Sequence of chain 1.C:
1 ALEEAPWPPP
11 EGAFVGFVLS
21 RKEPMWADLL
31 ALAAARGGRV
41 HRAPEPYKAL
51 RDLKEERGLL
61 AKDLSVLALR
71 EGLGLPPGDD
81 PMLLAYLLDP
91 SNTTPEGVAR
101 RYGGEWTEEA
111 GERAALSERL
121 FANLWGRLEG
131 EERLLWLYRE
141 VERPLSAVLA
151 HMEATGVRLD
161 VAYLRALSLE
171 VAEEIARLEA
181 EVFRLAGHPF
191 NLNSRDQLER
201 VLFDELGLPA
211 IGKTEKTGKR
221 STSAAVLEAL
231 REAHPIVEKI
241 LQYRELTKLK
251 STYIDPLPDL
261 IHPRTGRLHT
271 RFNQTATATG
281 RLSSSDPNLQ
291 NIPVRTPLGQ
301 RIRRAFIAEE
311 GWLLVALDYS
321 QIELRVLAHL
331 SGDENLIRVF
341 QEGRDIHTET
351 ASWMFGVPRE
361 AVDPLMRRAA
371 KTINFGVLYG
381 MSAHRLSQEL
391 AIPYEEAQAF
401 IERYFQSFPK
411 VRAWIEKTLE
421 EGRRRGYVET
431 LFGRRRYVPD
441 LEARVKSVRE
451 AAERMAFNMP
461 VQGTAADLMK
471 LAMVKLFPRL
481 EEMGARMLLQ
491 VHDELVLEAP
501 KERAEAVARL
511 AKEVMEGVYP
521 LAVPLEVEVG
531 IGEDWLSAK

The protein below binds the small molecule below.
Small molecule (SMILES): Nc1ncnc2c1ncn2[C@H]1CC[C@@H](CO[P](=O)(O)O[P](=O)(O)OP(=O)(O)O)O1

Binding-site contacts:
Ligand atom O1B contacts residue GLN321 of chain 1.C at 3.5 Å.
Ligand atom O3B contacts residue GLN321 of chain 1.C at 3.3 Å (h-bond).
Ligand atom C8 contacts residue PHE375 of chain 1.C at 3.6 Å (hydrophobic).
Ligand atom O1B contacts residue HIS347 of chain 1.C at 3.1 Å (h-bond).
Ligand atom O2A contacts residue MG1 of chain 1.D at 2.4 Å.
Ligand atom O3A contacts residue MG1 of chain 1.D at 3.6 Å.
Ligand atom O2G contacts residue ARG367 of chain 1.C at 3.3 Å (salt-bridge).
Ligand atom O2B contacts residue ASP493 of chain 1.C at 2.9 Å (salt-bridge).
Ligand atom O3G contacts residue ARG367 of chain 1.C at 3.3 Å (salt-bridge).
Ligand atom O1B contacts residue PHE375 of chain 1.C at 3.0 Å.
Ligand atom O2B contacts residue ILE322 of chain 1.C at 2.8 Å.
Ligand atom C4' contacts residue ILE322 of chain 1.C at 3.4 Å (hydrophobic).
Ligand atom O3B contacts residue MG1 of chain 1.D at 3.1 Å.
Ligand atom O1G contacts residue ASP318 of chain 1.C at 2.9 Å (salt-bridge).
Ligand atom O3G contacts residue LYS371 of chain 1.C at 2.4 Å (salt-bridge).
Ligand atom O1A contacts residue LYS371 of chain 1.C at 2.9 Å (salt-bridge).
Ligand atom C4' contacts residue GLU323 of chain 1.C at 3.5 Å.
Ligand atom PB contacts residue MG1 of chain 1.D at 3.0 Å.
Ligand atom C4 contacts residue PHE375 of chain 1.C at 3.6 Å (hydrophobic).
Ligand atom O2B contacts residue TYR319 of chain 1.C at 3.2 Å (h-bond).
Ligand atom PA contacts residue MG1 of chain 1.E at 3.5 Å.
Ligand atom C2' contacts residue GLU323 of chain 1.C at 2.9 Å.
Ligand atom O2B contacts residue MG1 of chain 1.D at 2.3 Å.
Ligand atom O2A contacts residue MG1 of chain 1.E at 2.5 Å.
Ligand atom O2G contacts residue GLN321 of chain 1.C at 3.4 Å (h-bond).
Ligand atom O2G contacts residue SER320 of chain 1.C at 3.6 Å.
Ligand atom O4' contacts residue GLU323 of chain 1.C at 3.2 Å (salt-bridge).
Ligand atom O2A contacts residue ASP493 of chain 1.C at 3.2 Å (salt-bridge).
Ligand atom O1G contacts residue MG1 of chain 1.D at 2.1 Å.
Ligand atom PG contacts residue MG1 of chain 1.D at 3.0 Å.
Ligand atom O2A contacts residue ASP318 of chain 1.C at 3.6 Å.
Ligand atom C3' contacts residue ILE322 of chain 1.C at 3.3 Å (hydrophobic).
Ligand atom PA contacts residue MG1 of chain 1.D at 3.6 Å.
Ligand atom C2' contacts residue PHE375 of chain 1.C at 3.5 Å (hydrophobic).
Ligand atom N9 contacts residue PHE375 of chain 1.C at 3.6 Å.
Ligand atom C1' contacts residue GLU323 of chain 1.C at 2.9 Å.
Ligand atom O4' contacts residue ARG281 of chain 1.C at 3.6 Å (salt-bridge).
Ligand atom C5' contacts residue ASP493 of chain 1.C at 3.2 Å.
Ligand atom O1G contacts residue TYR319 of chain 1.C at 3.3 Å (h-bond).
Ligand atom C3' contacts residue PHE375 of chain 1.C at 3.6 Å (hydrophobic).